Sequence of chain 1.A:
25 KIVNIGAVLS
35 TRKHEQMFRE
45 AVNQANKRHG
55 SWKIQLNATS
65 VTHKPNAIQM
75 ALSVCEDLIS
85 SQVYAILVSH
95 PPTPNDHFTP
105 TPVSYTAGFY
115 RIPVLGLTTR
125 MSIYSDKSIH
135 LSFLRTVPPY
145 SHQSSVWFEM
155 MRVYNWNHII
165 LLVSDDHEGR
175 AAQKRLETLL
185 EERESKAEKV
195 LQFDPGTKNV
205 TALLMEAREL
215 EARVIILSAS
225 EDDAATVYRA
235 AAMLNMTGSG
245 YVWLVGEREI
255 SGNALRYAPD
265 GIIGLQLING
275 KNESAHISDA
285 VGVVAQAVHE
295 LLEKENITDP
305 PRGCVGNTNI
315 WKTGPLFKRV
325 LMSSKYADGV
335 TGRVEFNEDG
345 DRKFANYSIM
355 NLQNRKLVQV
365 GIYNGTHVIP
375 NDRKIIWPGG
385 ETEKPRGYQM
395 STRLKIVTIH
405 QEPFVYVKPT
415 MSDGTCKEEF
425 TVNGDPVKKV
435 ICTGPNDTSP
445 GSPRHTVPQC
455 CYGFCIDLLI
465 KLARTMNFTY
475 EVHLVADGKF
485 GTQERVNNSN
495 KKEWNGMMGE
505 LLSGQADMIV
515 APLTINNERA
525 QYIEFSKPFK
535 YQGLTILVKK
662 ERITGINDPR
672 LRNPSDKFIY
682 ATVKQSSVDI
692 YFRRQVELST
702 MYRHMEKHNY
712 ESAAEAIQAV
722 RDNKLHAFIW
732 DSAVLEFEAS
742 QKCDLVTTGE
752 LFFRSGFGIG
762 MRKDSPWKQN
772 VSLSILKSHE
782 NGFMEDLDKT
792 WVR

This protein binds this small molecule.
Small molecule (SMILES): CC(=O)N[C@@H]1[C@@H](O)[C@H](O)[C@@H](CO)O[C@H]1O

Binding-site contacts:
Ligand atom C8 contacts residue ASN440 of chain 1.A at 3.9 Å.
Ligand atom C5 contacts residue ASN440 of chain 1.A at 3.7 Å.
Ligand atom O7 contacts residue VAL451 of chain 1.A at 4.3 Å.
Ligand atom O7 contacts residue ASN440 of chain 1.A at 4.5 Å.
Ligand atom N2 contacts residue ASN440 of chain 1.A at 2.9 Å (h-bond).
Ligand atom C8 contacts residue PRO447 of chain 1.A at 3.9 Å (hydrophobic).
Ligand atom C3 contacts residue ASN440 of chain 1.A at 3.8 Å.
Ligand atom C7 contacts residue ASN440 of chain 1.A at 3.6 Å.
Ligand atom C4 contacts residue ASN440 of chain 1.A at 4.2 Å.
Ligand atom C2 contacts residue ASN440 of chain 1.A at 2.4 Å.
Ligand atom C1 contacts residue ASN440 of chain 1.A at 1.4 Å.
Ligand atom O5 contacts residue ASN440 of chain 1.A at 2.4 Å (h-bond).